Sequence of chain 1.A:
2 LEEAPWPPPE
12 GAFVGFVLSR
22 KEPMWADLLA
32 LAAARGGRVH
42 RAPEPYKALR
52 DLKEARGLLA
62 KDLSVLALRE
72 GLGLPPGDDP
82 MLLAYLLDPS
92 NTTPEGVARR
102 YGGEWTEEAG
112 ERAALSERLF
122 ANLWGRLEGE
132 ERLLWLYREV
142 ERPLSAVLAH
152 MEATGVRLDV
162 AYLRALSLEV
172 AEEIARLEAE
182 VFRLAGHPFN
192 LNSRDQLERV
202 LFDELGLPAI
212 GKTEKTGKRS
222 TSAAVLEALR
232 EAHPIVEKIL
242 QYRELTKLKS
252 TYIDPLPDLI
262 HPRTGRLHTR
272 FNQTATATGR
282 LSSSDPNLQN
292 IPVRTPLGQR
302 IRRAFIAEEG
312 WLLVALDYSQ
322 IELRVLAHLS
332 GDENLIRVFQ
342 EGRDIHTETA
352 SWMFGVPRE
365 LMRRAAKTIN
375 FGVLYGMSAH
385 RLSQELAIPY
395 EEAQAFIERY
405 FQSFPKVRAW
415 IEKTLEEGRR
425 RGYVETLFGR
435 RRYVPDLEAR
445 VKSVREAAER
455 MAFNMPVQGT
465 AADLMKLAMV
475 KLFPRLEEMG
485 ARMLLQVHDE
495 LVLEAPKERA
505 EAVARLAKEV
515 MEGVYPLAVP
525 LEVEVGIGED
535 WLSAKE

This protein binds this small molecule.
Small molecule (SMILES): Nc1nc2c(ncn2[C@H]2CC[C@@H](CO[P](=O)(O)O[P](=O)(O)OP(=O)(O)O)O2)c(=O)[nH]1

Binding-site contacts:
Ligand atom O3B contacts residue ARG367 of chain 1.A at 4.1 Å.
Ligand atom C8 contacts residue TYR379 of chain 1.A at 2.9 Å (hydrophobic).
Ligand atom O2B contacts residue GLN321 of chain 1.A at 3.3 Å (h-bond).
Ligand atom C4 contacts residue ARG295 of chain 1.A at 4.0 Å.
Ligand atom C4' contacts residue ASP493 of chain 1.A at 3.8 Å.
Ligand atom N2 contacts residue ARG295 of chain 1.A at 3.6 Å.
Ligand atom O3A contacts residue LYS371 of chain 1.A at 3.0 Å (salt-bridge).
Ligand atom N2 contacts residue ARG368 of chain 1.A at 4.0 Å.
Ligand atom O3G contacts residue ARG367 of chain 1.A at 2.8 Å (salt-bridge).
Ligand atom O6 contacts residue ARG368 of chain 1.A at 4.1 Å.
Ligand atom N1 contacts residue ARG295 of chain 1.A at 3.8 Å.
Ligand atom O2G contacts residue GLN321 of chain 1.A at 4.1 Å.
Ligand atom C3' contacts residue ASP493 of chain 1.A at 3.7 Å.
Ligand atom O3B contacts residue LYS371 of chain 1.A at 3.0 Å.
Ligand atom PA contacts residue LYS371 of chain 1.A at 3.8 Å.
Ligand atom N7 contacts residue TYR379 of chain 1.A at 3.3 Å (h-bond).
Ligand atom C4 contacts residue PHE375 of chain 1.A at 4.0 Å (hydrophobic).
Ligand atom PG contacts residue ARG367 of chain 1.A at 3.6 Å.
Ligand atom C2 contacts residue PHE375 of chain 1.A at 4.1 Å (hydrophobic).
Ligand atom C3' contacts residue PHE375 of chain 1.A at 4.1 Å (hydrophobic).
Ligand atom O2G contacts residue HIS347 of chain 1.A at 4.0 Å.
Ligand atom N9 contacts residue TYR379 of chain 1.A at 4.2 Å.
Ligand atom N3 contacts residue PHE375 of chain 1.A at 3.8 Å.
Ligand atom PA contacts residue PHE375 of chain 1.A at 4.1 Å.
Ligand atom O1A contacts residue LYS371 of chain 1.A at 3.3 Å (salt-bridge).
Ligand atom O3B contacts residue HIS347 of chain 1.A at 4.1 Å.
Ligand atom C6 contacts residue ARG368 of chain 1.A at 4.0 Å.
Ligand atom PB contacts residue LYS371 of chain 1.A at 3.8 Å.
Ligand atom O3G contacts residue LYS371 of chain 1.A at 3.5 Å.
Ligand atom PG contacts residue LYS371 of chain 1.A at 3.9 Å.
Ligand atom C2 contacts residue ARG295 of chain 1.A at 3.4 Å.
Ligand atom O3A contacts residue PHE375 of chain 1.A at 3.4 Å.
Ligand atom O5' contacts residue PHE375 of chain 1.A at 3.5 Å.
Ligand atom C2' contacts residue PHE375 of chain 1.A at 4.1 Å (hydrophobic).
Ligand atom C2 contacts residue ARG368 of chain 1.A at 3.9 Å.
Ligand atom N3 contacts residue ARG295 of chain 1.A at 3.5 Å (salt-bridge).
Ligand atom C5 contacts residue PHE375 of chain 1.A at 4.0 Å (hydrophobic).
Ligand atom N1 contacts residue ARG368 of chain 1.A at 3.3 Å (salt-bridge).
Ligand atom O2G contacts residue ARG367 of chain 1.A at 2.9 Å (salt-bridge).
Ligand atom O2B contacts residue HIS347 of chain 1.A at 3.2 Å (h-bond).